Sequence of chain 1.ZA:
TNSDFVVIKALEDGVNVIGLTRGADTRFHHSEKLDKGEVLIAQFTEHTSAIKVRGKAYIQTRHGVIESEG

A small-molecule ligand and the protein it binds are described below.
Small molecule (SMILES): Nc1nc(=O)c2ncn([C@@H]3O[C@H](CO[P](=O)(O)O[C@H]4[C@@H](O)[C@H](n5cnc6c(N)ncnc65)O[C@@H]4COP(=O)=O)[C@@H](OP(=O)=O)[C@H]3O)c2[nH]1

Binding-site contacts:
Ligand atom C4 contacts residue PHE30 of chain 1.ZA at 3.5 Å (hydrophobic).
Ligand atom C2 contacts residue LYS35 of chain 1.YA at 3.8 Å.
Ligand atom N1 contacts residue LYS35 of chain 1.YA at 3.1 Å (salt-bridge).
Ligand atom C6 contacts residue PHE30 of chain 1.ZA at 3.1 Å (hydrophobic).
Ligand atom C6 contacts residue LYS35 of chain 1.YA at 3.9 Å.
Ligand atom N1 contacts residue GLU34 of chain 1.YA at 3.4 Å (salt-bridge).
Ligand atom O2' contacts residue PHE30 of chain 1.ZA at 3.3 Å (h-bond).
Ligand atom O2' contacts residue ARG29 of chain 1.ZA at 3.9 Å.
Ligand atom C8 contacts residue PHE30 of chain 1.ZA at 3.5 Å (hydrophobic).
Ligand atom N1 contacts residue PHE30 of chain 1.ZA at 3.4 Å.
Ligand atom N3 contacts residue SER33 of chain 1.YA at 4.2 Å.
Ligand atom C6 contacts residue GLU34 of chain 1.YA at 3.5 Å.
Ligand atom N2 contacts residue GLU34 of chain 1.YA at 2.7 Å (salt-bridge).
Ligand atom C2 contacts residue GLU34 of chain 1.YA at 3.5 Å.
Ligand atom O6 contacts residue PHE30 of chain 1.ZA at 3.3 Å.
Ligand atom N2 contacts residue HIS32 of chain 1.YA at 3.7 Å.
Ligand atom O6 contacts residue ARG56 of chain 1.ZA at 3.2 Å (salt-bridge).
Ligand atom C2' contacts residue PHE30 of chain 1.ZA at 3.8 Å (hydrophobic).
Ligand atom N2 contacts residue THR28 of chain 1.ZA at 3.6 Å (h-bond).
Ligand atom C2 contacts residue HIS32 of chain 1.YA at 4.0 Å.
Ligand atom N3 contacts residue PHE30 of chain 1.ZA at 3.7 Å.
Ligand atom C6 contacts residue GLU34 of chain 1.YA at 3.7 Å.
Ligand atom N6 contacts residue LYS35 of chain 1.YA at 2.9 Å (salt-bridge).
Ligand atom N6 contacts residue GLU34 of chain 1.YA at 3.8 Å.
Ligand atom C2 contacts residue GLU34 of chain 1.YA at 3.7 Å.
Ligand atom N7 contacts residue PHE30 of chain 1.ZA at 3.2 Å.
Ligand atom N9 contacts residue PHE30 of chain 1.ZA at 3.9 Å.
Ligand atom C2 contacts residue SER33 of chain 1.YA at 3.3 Å.
Ligand atom N3 contacts residue ARG29 of chain 1.ZA at 4.3 Å.
Ligand atom C5 contacts residue PHE30 of chain 1.ZA at 3.0 Å (hydrophobic).
Ligand atom C6 contacts residue LYS54 of chain 1.ZA at 4.3 Å.
Ligand atom O6 contacts residue LYS54 of chain 1.ZA at 3.3 Å (salt-bridge).
Ligand atom C6 contacts residue LYS54 of chain 1.ZA at 4.3 Å.
Ligand atom N6 contacts residue LYS54 of chain 1.ZA at 3.4 Å (salt-bridge).
Ligand atom N1 contacts residue SER33 of chain 1.YA at 3.9 Å.
Ligand atom N1 contacts residue GLU34 of chain 1.YA at 2.7 Å (salt-bridge).
Ligand atom C2 contacts residue PHE30 of chain 1.ZA at 3.6 Å (hydrophobic).
Ligand atom N3 contacts residue HIS32 of chain 1.YA at 4.2 Å.
Ligand atom O6 contacts residue GLU34 of chain 1.YA at 3.5 Å (salt-bridge).
Ligand atom C1' contacts residue PHE30 of chain 1.ZA at 4.1 Å (hydrophobic).

Sequence of chain 1.YA:
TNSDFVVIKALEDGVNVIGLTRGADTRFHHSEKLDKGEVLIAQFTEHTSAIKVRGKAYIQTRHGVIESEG